A small-molecule ligand and the protein it binds are described below.
Small molecule (SMILES): CCN(c1ccc(OC)cc1)S(=O)(=O)[C@@H]1C[C@@H]2O[C@H]1C(c1ccc(O)cc1)=C2c1ccc(O)cc1

Sequence of chain 1.B:
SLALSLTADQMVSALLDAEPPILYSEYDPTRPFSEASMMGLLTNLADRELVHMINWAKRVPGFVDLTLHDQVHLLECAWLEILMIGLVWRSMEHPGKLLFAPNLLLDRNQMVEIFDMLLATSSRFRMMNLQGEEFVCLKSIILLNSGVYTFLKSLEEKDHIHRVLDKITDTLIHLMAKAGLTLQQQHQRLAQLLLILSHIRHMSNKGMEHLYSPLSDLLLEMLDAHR

Binding-site contacts:
Ligand atom O05 contacts residue GLY224 of chain 1.B at 3.4 Å.
Ligand atom C03 contacts residue THR50 of chain 1.B at 3.6 Å.
Ligand atom C25 contacts residue GLY224 of chain 1.B at 3.4 Å.
Ligand atom O01 contacts residue THR50 of chain 1.B at 2.8 Å (h-bond).
Ligand atom C24 contacts residue LEU87 of chain 1.B at 3.9 Å (hydrophobic).
Ligand atom C15 contacts residue LEU94 of chain 1.B at 3.7 Å (hydrophobic).
Ligand atom C27 contacts residue LEU228 of chain 1.B at 3.5 Å (hydrophobic).
Ligand atom C10 contacts residue PHE107 of chain 1.B at 3.7 Å (hydrophobic).
Ligand atom O01 contacts residue LEU243 of chain 1.B at 3.5 Å.
Ligand atom C04 contacts residue MET46 of chain 1.B at 3.9 Å (hydrophobic).
Ligand atom O02 contacts residue GLU56 of chain 1.B at 2.5 Å (salt-bridge).
Ligand atom O04 contacts residue ILE127 of chain 1.B at 3.5 Å.
Ligand atom C16 contacts residue LEU94 of chain 1.B at 3.6 Å (hydrophobic).
Ligand atom C23 contacts residue LEU228 of chain 1.B at 3.4 Å (hydrophobic).
Ligand atom C16 contacts residue PHE107 of chain 1.B at 3.8 Å (hydrophobic).
Ligand atom O02 contacts residue LEU90 of chain 1.B at 3.8 Å.
Ligand atom C03 contacts residue MET46 of chain 1.B at 3.6 Å (hydrophobic).
Ligand atom C26 contacts residue HIS227 of chain 1.B at 3.8 Å.
Ligand atom C14 contacts residue GLU56 of chain 1.B at 3.5 Å.
Ligand atom O05 contacts residue MET91 of chain 1.B at 3.6 Å.
Ligand atom C02 contacts residue THR50 of chain 1.B at 3.6 Å.
Ligand atom C24 contacts residue LEU228 of chain 1.B at 3.8 Å (hydrophobic).
Ligand atom C27 contacts residue LEU239 of chain 1.B at 3.9 Å (hydrophobic).
Ligand atom C27 contacts residue LEU247 of chain 1.B at 3.9 Å (hydrophobic).
Ligand atom O06 contacts residue LEU228 of chain 1.B at 3.4 Å.
Ligand atom C22 contacts residue LEU228 of chain 1.B at 3.9 Å (hydrophobic).
Ligand atom C13 contacts residue GLU56 of chain 1.B at 3.6 Å.
Ligand atom C20 contacts residue MET124 of chain 1.B at 3.6 Å (hydrophobic).
Ligand atom O01 contacts residue LEU239 of chain 1.B at 3.8 Å.
Ligand atom C01 contacts residue ALA53 of chain 1.B at 3.6 Å (hydrophobic).
Ligand atom O06 contacts residue TRP86 of chain 1.B at 3.4 Å.
Ligand atom O05 contacts residue ILE127 of chain 1.B at 3.8 Å.
Ligand atom C26 contacts residue GLY224 of chain 1.B at 3.4 Å.
Ligand atom O04 contacts residue MET124 of chain 1.B at 3.4 Å.
Ligand atom C15 contacts residue LEU90 of chain 1.B at 3.6 Å (hydrophobic).
Ligand atom O06 contacts residue LEU247 of chain 1.B at 3.7 Å.
Ligand atom O02 contacts residue ARG97 of chain 1.B at 3.2 Å (salt-bridge).
Ligand atom C08 contacts residue PHE107 of chain 1.B at 3.8 Å (hydrophobic).
Ligand atom C09 contacts residue PHE107 of chain 1.B at 3.7 Å (hydrophobic).
Ligand atom C04 contacts residue LEU49 of chain 1.B at 3.7 Å (hydrophobic).